Binding-site contacts:
Ligand atom N2 contacts residue SER236 of chain 1.B at 3.1 Å (h-bond).
Ligand atom O7 contacts residue ARG217 of chain 1.B at 3.4 Å (salt-bridge).
Ligand atom C7 contacts residue ARG238 of chain 1.B at 4.0 Å.
Ligand atom O3 contacts residue ARG217 of chain 1.B at 3.4 Å (salt-bridge).
Ligand atom C8 contacts residue SER101 of chain 1.F at 3.6 Å.
Ligand atom C7 contacts residue ARG221 of chain 1.B at 3.7 Å.
Ligand atom C3 contacts residue ASN174 of chain 1.B at 3.8 Å.
Ligand atom C1 contacts residue ASN174 of chain 1.B at 1.4 Å.
Ligand atom C2 contacts residue SER236 of chain 1.B at 3.9 Å.
Ligand atom C8 contacts residue ASP111 of chain 1.F at 3.6 Å.
Ligand atom C7 contacts residue ASP111 of chain 1.F at 4.0 Å.
Ligand atom N2 contacts residue ASP111 of chain 1.F at 3.5 Å (salt-bridge).
Ligand atom O2 contacts residue THR108 of chain 1.F at 3.8 Å.
Ligand atom C8 contacts residue ARG221 of chain 1.B at 3.5 Å.
Ligand atom C7 contacts residue ARG217 of chain 1.B at 4.0 Å.
Ligand atom O3 contacts residue SER236 of chain 1.B at 3.8 Å.
Ligand atom C7 contacts residue SER236 of chain 1.B at 4.0 Å.
Ligand atom N2 contacts residue ASN174 of chain 1.B at 2.9 Å (h-bond).
Ligand atom O3 contacts residue VAL219 of chain 1.B at 4.0 Å.
Ligand atom O6 contacts residue ASN28 of chain 1.F at 3.8 Å.
Ligand atom O6 contacts residue ARG217 of chain 1.B at 3.0 Å (salt-bridge).
Ligand atom C3 contacts residue SER236 of chain 1.B at 3.6 Å.
Ligand atom O6 contacts residue TYR29 of chain 1.F at 2.8 Å (h-bond).
Ligand atom O7 contacts residue ARG238 of chain 1.B at 3.7 Å.
Ligand atom C1 contacts residue THR176 of chain 1.B at 4.0 Å.
Ligand atom C5 contacts residue ASN174 of chain 1.B at 3.6 Å.
Ligand atom C2 contacts residue ASN174 of chain 1.B at 2.5 Å.
Ligand atom N2 contacts residue ARG221 of chain 1.B at 3.8 Å.
Ligand atom C6 contacts residue TYR29 of chain 1.F at 3.9 Å (hydrophobic).
Ligand atom C8 contacts residue ARG217 of chain 1.B at 4.0 Å.
Ligand atom C6 contacts residue SER220 of chain 1.B at 3.6 Å.
Ligand atom O3 contacts residue ARG221 of chain 1.B at 3.7 Å.
Ligand atom C8 contacts residue ARG238 of chain 1.B at 3.4 Å.
Ligand atom C8 contacts residue ASN174 of chain 1.B at 3.9 Å.
Ligand atom O5 contacts residue ASN174 of chain 1.B at 2.4 Å (h-bond).
Ligand atom O5 contacts residue VAL219 of chain 1.B at 3.6 Å.
Ligand atom O7 contacts residue ASN174 of chain 1.B at 3.8 Å.
Ligand atom C2 contacts residue VAL219 of chain 1.B at 4.0 Å (hydrophobic).
Ligand atom C7 contacts residue ASN174 of chain 1.B at 3.5 Å.
Ligand atom C8 contacts residue SER236 of chain 1.B at 3.9 Å.

Sequence of chain 1.B:
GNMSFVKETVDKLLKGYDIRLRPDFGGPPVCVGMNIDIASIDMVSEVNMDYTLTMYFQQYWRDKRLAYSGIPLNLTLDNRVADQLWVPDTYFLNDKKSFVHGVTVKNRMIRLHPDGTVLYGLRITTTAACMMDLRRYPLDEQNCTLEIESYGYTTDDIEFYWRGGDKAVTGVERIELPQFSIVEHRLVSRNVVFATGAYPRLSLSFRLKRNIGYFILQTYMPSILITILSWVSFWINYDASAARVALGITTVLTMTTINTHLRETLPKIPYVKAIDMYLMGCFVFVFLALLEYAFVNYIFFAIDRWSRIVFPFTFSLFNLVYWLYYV

A small-molecule ligand and the protein it binds are described below.
Small molecule (SMILES): CC(=O)N[C@H]1[C@H](O[C@H]2[C@H](O)[C@@H](NC(C)=O)CO[C@@H]2CO)O[C@H](CO)[C@@H](O[C@@H]2O[C@H](CO[C@H]3O[C@H](CO)[C@@H](O)[C@H](O)[C@@H]3O)[C@@H](O)[C@H](O[C@H]3O[C@H](CO)[C@@H](O)[C@H](O)[C@@H]3O)[C@@H]2O)[C@@H]1O

Sequence of chain 1.F:
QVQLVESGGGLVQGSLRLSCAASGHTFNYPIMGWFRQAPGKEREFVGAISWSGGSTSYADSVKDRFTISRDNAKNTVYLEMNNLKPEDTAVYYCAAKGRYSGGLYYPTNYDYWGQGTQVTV